This protein binds this small molecule.
Small molecule (SMILES): CC(=O)N[C@@H]1[C@@H](O)[C@H](O)[C@@H](CO)O[C@H]1O

Sequence of chain 1.A:
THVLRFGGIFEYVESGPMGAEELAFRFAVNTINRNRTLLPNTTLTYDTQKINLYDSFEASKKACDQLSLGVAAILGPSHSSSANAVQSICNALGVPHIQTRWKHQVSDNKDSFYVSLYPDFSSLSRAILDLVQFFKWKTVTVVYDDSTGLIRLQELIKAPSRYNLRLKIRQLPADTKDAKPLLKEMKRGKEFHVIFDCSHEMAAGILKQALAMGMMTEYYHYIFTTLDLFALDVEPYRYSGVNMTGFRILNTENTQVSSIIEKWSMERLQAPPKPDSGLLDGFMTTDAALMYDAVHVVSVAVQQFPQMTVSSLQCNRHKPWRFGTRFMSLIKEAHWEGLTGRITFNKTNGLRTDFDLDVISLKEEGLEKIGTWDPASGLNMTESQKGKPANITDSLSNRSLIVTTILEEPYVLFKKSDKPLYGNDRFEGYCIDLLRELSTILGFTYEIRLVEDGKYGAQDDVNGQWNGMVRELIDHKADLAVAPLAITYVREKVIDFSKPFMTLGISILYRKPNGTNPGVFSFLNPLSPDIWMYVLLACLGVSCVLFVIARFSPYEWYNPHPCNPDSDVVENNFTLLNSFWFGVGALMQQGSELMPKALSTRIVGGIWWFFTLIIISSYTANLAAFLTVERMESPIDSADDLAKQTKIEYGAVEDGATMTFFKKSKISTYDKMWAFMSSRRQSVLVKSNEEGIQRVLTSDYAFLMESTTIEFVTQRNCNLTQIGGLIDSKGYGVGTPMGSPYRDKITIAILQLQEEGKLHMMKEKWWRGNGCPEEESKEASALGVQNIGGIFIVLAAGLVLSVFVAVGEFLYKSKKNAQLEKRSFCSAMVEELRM

Binding-site contacts:
Ligand atom O5 contacts residue ASN751 of chain 1.A at 2.3 Å (h-bond).
Ligand atom C8 contacts residue GLU807 of chain 1.A at 4.4 Å.
Ligand atom C8 contacts residue ASN749 of chain 1.A at 3.5 Å.
Ligand atom C5 contacts residue ASN751 of chain 1.A at 3.6 Å.
Ligand atom C4 contacts residue ASN751 of chain 1.A at 4.2 Å.
Ligand atom C8 contacts residue ASN751 of chain 1.A at 3.5 Å.
Ligand atom C2 contacts residue ASN751 of chain 1.A at 2.5 Å.
Ligand atom C2 contacts residue ASN749 of chain 1.A at 3.6 Å.
Ligand atom N2 contacts residue ASN749 of chain 1.A at 2.9 Å (h-bond).
Ligand atom C7 contacts residue ASN749 of chain 1.A at 3.6 Å.
Ligand atom C8 contacts residue CYS750 of chain 1.A at 3.8 Å (hydrophobic).
Ligand atom C1 contacts residue ASN751 of chain 1.A at 1.4 Å.
Ligand atom N2 contacts residue ASN751 of chain 1.A at 3.0 Å (h-bond).
Ligand atom C7 contacts residue ASN751 of chain 1.A at 3.7 Å.
Ligand atom C3 contacts residue ASN751 of chain 1.A at 3.8 Å.
Ligand atom C1 contacts residue ASN749 of chain 1.A at 3.9 Å.